Sequence of chain 1.A:
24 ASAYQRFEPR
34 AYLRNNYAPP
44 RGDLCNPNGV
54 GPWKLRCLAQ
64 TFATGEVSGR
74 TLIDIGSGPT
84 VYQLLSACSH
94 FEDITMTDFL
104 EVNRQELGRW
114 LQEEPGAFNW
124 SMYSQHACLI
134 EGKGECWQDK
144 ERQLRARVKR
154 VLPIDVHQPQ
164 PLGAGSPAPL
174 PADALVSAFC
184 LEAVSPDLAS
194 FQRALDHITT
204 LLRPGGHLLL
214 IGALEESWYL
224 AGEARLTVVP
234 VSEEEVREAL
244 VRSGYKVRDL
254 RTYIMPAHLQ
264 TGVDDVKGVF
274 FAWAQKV

Binding-site contacts:
Ligand atom C3 contacts residue TYR35 of chain 1.A at 4.2 Å (hydrophobic).
Ligand atom C1 contacts residue ARG44 of chain 1.A at 4.0 Å.
Ligand atom C5 contacts residue PHE182 of chain 1.A at 3.5 Å (hydrophobic).
Ligand atom C1 contacts residue VAL272 of chain 1.A at 4.5 Å (hydrophobic).
Ligand atom C5 contacts residue ASN39 of chain 1.A at 4.1 Å.
Ligand atom C6 contacts residue PHE182 of chain 1.A at 3.7 Å (hydrophobic).
Ligand atom N1 contacts residue TYR35 of chain 1.A at 3.5 Å (h-bond).
Ligand atom C2 contacts residue PHE182 of chain 1.A at 3.8 Å (hydrophobic).
Ligand atom N1 contacts residue PHE182 of chain 1.A at 4.0 Å.
Ligand atom O1 contacts residue GLU219 of chain 1.A at 2.8 Å (salt-bridge).
Ligand atom C1 contacts residue ASN39 of chain 1.A at 4.1 Å.
Ligand atom C6 contacts residue ASN39 of chain 1.A at 4.3 Å.
Ligand atom C2 contacts residue ARG44 of chain 1.A at 4.2 Å.
Ligand atom C4 contacts residue ASN39 of chain 1.A at 3.8 Å.
Ligand atom N1 contacts residue ASN39 of chain 1.A at 4.0 Å.
Ligand atom C5 contacts residue LYS57 of chain 1.A at 3.2 Å.
Ligand atom O1 contacts residue TYR222 of chain 1.A at 3.8 Å.
Ligand atom C7 contacts residue GLU219 of chain 1.A at 3.8 Å.
Ligand atom C7 contacts residue PHE182 of chain 1.A at 3.8 Å (hydrophobic).
Ligand atom C4 contacts residue PHE182 of chain 1.A at 3.6 Å (hydrophobic).
Ligand atom C1 contacts residue PHE182 of chain 1.A at 4.0 Å (hydrophobic).
Ligand atom C5 contacts residue TYR40 of chain 1.A at 3.8 Å (hydrophobic).
Ligand atom C4 contacts residue TYR40 of chain 1.A at 3.7 Å (hydrophobic).
Ligand atom C6 contacts residue LYS57 of chain 1.A at 3.9 Å.
Ligand atom C4 contacts residue LYS57 of chain 1.A at 4.1 Å.
Ligand atom C7 contacts residue TYR35 of chain 1.A at 4.4 Å (hydrophobic).
Ligand atom C4 contacts residue TYR35 of chain 1.A at 3.9 Å (hydrophobic).
Ligand atom C2 contacts residue ASP267 of chain 1.A at 4.3 Å.
Ligand atom C3 contacts residue ASN39 of chain 1.A at 3.6 Å.
Ligand atom C2 contacts residue ASN39 of chain 1.A at 3.7 Å.
Ligand atom C6 contacts residue VAL53 of chain 1.A at 4.3 Å (hydrophobic).
Ligand atom C3 contacts residue PHE182 of chain 1.A at 3.8 Å (hydrophobic).

A small-molecule ligand and the protein it binds are described below.
Small molecule (SMILES): O=CNc1ccccc1